Sequence of chain 1.C:
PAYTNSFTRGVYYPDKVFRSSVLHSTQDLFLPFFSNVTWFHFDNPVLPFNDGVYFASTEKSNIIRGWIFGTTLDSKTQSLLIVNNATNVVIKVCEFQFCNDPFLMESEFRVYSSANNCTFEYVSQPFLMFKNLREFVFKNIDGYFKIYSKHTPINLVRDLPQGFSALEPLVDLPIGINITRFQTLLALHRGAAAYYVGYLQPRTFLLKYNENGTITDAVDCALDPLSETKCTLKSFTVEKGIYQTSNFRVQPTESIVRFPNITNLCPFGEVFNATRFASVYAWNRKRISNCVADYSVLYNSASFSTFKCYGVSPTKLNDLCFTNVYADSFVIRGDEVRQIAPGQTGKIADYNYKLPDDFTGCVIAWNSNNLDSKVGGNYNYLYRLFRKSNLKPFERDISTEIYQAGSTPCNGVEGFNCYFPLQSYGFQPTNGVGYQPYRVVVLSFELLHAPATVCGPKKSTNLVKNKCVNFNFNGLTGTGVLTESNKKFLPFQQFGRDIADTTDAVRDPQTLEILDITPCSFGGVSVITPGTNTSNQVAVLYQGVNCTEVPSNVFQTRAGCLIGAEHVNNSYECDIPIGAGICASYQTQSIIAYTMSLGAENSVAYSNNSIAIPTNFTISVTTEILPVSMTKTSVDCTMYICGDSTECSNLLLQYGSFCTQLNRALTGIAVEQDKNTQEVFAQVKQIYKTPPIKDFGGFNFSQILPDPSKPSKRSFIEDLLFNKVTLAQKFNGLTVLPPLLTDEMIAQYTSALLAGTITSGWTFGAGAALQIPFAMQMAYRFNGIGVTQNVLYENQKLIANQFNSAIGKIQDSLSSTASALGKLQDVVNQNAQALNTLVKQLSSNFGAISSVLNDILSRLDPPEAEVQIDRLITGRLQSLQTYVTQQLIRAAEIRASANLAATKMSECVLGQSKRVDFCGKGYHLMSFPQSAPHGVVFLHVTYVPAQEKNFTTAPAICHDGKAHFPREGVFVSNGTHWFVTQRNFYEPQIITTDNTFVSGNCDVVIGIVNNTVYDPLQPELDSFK

This protein binds this small molecule.
Small molecule (SMILES): CC(=O)N[C@@H]1[C@@H](O)[C@H](O)[C@@H](CO)O[C@H]1O

Binding-site contacts:
Ligand atom O5 contacts residue ASN61 of chain 1.C at 2.4 Å (h-bond).
Ligand atom N2 contacts residue ASN61 of chain 1.C at 2.9 Å (h-bond).
Ligand atom C6 contacts residue TYR28 of chain 1.C at 4.0 Å (hydrophobic).
Ligand atom C8 contacts residue ASN30 of chain 1.C at 4.1 Å.
Ligand atom N2 contacts residue TYR28 of chain 1.C at 4.4 Å.
Ligand atom C3 contacts residue ASN61 of chain 1.C at 3.8 Å.
Ligand atom C1 contacts residue ASN61 of chain 1.C at 1.4 Å.
Ligand atom C2 contacts residue ASN61 of chain 1.C at 2.4 Å.
Ligand atom C8 contacts residue THR29 of chain 1.C at 4.5 Å.
Ligand atom C5 contacts residue TYR28 of chain 1.C at 3.6 Å (hydrophobic).
Ligand atom C8 contacts residue ASN61 of chain 1.C at 4.2 Å.
Ligand atom O7 contacts residue ASN61 of chain 1.C at 3.2 Å (h-bond).
Ligand atom C2 contacts residue TYR28 of chain 1.C at 4.4 Å (hydrophobic).
Ligand atom C1 contacts residue TYR28 of chain 1.C at 3.7 Å (hydrophobic).
Ligand atom C7 contacts residue ASN61 of chain 1.C at 3.2 Å.
Ligand atom O5 contacts residue TYR28 of chain 1.C at 4.0 Å.
Ligand atom C4 contacts residue ASN61 of chain 1.C at 4.2 Å.
Ligand atom C5 contacts residue ASN61 of chain 1.C at 3.7 Å.
Ligand atom C3 contacts residue TYR28 of chain 1.C at 4.5 Å (hydrophobic).
Ligand atom O6 contacts residue TYR28 of chain 1.C at 3.2 Å.